Binding-site contacts:
Ligand atom C3 contacts residue THR1100 of chain 1.C at 3.9 Å.
Ligand atom C3 contacts residue HIS1101 of chain 1.C at 3.4 Å.
Ligand atom O5 contacts residue THR1100 of chain 1.C at 2.3 Å (h-bond).
Ligand atom C4 contacts residue HIS1101 of chain 1.C at 2.4 Å.
Ligand atom O4 contacts residue HIS1101 of chain 1.C at 2.4 Å.
Ligand atom C6 contacts residue ASN1098 of chain 1.C at 3.7 Å.
Ligand atom N2 contacts residue HIS1101 of chain 1.C at 4.1 Å.
Ligand atom O5 contacts residue ASN1098 of chain 1.C at 3.5 Å (h-bond).
Ligand atom O6 contacts residue HIS1101 of chain 1.C at 3.5 Å.
Ligand atom C6 contacts residue THR1100 of chain 1.C at 4.5 Å.
Ligand atom O6 contacts residue ASN1098 of chain 1.C at 2.4 Å (h-bond).
Ligand atom C1 contacts residue THR1100 of chain 1.C at 1.5 Å.
Ligand atom C2 contacts residue HIS1101 of chain 1.C at 3.9 Å.
Ligand atom C8 contacts residue THR1100 of chain 1.C at 4.2 Å.
Ligand atom C5 contacts residue THR1100 of chain 1.C at 3.7 Å.
Ligand atom C7 contacts residue THR1100 of chain 1.C at 3.5 Å.
Ligand atom C5 contacts residue ASN1098 of chain 1.C at 4.2 Å.
Ligand atom N2 contacts residue THR1100 of chain 1.C at 3.5 Å (h-bond).
Ligand atom C1 contacts residue ASN1098 of chain 1.C at 4.5 Å.
Ligand atom C6 contacts residue HIS1101 of chain 1.C at 2.6 Å.
Ligand atom O5 contacts residue HIS1101 of chain 1.C at 2.2 Å.
Ligand atom C2 contacts residue THR1100 of chain 1.C at 2.9 Å.
Ligand atom O7 contacts residue THR1100 of chain 1.C at 3.4 Å.
Ligand atom C4 contacts residue THR1100 of chain 1.C at 4.4 Å.
Ligand atom C5 contacts residue HIS1101 of chain 1.C at 1.5 Å.
Ligand atom C1 contacts residue HIS1101 of chain 1.C at 3.4 Å.
Ligand atom O6 contacts residue THR1100 of chain 1.C at 4.0 Å.

A protein and the small-molecule ligand that binds it are described below.
Small molecule (SMILES): CC(=O)N[C@H]1[C@H](O[C@H]2[C@H](O)[C@@H](NC(C)=O)CO[C@@H]2CO)O[C@H](CO)[C@@H](O)[C@@H]1O

Sequence of chain 1.C:
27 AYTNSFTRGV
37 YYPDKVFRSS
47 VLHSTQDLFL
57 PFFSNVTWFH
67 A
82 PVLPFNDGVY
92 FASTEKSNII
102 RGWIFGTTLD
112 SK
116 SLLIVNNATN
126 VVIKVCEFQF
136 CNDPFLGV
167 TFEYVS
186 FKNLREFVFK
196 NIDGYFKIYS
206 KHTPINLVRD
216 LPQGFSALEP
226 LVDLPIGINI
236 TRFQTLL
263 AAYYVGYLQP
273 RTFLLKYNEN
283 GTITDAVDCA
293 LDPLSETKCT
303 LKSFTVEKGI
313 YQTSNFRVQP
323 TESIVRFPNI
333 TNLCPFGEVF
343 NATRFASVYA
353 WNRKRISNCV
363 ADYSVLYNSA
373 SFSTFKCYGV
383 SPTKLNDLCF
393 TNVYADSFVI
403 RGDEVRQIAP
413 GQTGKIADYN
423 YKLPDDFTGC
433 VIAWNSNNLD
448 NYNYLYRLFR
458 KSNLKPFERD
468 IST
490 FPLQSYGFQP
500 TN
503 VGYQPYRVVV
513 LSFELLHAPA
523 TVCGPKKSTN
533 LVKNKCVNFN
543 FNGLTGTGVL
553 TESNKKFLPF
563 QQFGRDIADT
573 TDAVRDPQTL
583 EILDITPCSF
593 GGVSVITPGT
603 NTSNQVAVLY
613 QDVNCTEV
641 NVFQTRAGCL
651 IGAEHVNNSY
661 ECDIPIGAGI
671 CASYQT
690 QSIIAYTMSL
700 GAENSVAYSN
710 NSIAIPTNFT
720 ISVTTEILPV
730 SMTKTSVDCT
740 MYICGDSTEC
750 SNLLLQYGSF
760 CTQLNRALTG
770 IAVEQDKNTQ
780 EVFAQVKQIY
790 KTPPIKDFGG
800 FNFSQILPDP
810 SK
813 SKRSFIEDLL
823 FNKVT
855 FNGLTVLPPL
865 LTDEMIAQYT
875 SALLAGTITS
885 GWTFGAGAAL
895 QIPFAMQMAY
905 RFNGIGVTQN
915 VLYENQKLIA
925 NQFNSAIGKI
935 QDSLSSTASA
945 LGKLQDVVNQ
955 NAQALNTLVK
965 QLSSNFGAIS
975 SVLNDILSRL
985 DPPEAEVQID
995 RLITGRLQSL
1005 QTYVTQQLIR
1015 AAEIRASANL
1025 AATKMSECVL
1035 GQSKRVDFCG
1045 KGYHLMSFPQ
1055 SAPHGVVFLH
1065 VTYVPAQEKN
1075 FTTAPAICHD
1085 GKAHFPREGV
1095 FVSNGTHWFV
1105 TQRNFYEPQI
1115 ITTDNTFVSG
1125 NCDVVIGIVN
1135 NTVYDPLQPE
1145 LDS